Sequence of chain 1.A:
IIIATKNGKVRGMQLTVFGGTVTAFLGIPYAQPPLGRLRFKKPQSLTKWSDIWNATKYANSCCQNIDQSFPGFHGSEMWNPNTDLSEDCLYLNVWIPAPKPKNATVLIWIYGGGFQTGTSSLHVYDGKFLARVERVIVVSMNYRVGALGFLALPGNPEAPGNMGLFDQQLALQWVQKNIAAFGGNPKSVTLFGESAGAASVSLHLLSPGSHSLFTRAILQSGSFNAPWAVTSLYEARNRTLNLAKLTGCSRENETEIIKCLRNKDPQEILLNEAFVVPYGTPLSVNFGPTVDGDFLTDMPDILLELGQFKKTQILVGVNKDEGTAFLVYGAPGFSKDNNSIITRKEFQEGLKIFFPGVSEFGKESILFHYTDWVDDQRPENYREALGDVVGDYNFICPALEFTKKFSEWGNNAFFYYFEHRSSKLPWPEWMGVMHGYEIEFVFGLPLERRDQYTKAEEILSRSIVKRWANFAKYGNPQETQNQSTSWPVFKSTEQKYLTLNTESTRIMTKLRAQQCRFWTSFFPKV

Binding-site contacts:
Ligand atom O5 contacts residue ASN85 of chain 1.A at 2.4 Å (h-bond).
Ligand atom C5 contacts residue ASN85 of chain 1.A at 3.7 Å.
Ligand atom C8 contacts residue ASN85 of chain 1.A at 4.5 Å.
Ligand atom C1 contacts residue ARG42 of chain 1.A at 3.9 Å.
Ligand atom O7 contacts residue ASN85 of chain 1.A at 3.2 Å (h-bond).
Ligand atom O5 contacts residue ARG42 of chain 1.A at 3.6 Å (salt-bridge).
Ligand atom C6 contacts residue ARG42 of chain 1.A at 3.8 Å.
Ligand atom C2 contacts residue ASN85 of chain 1.A at 2.5 Å.
Ligand atom C4 contacts residue ASN85 of chain 1.A at 4.2 Å.
Ligand atom C7 contacts residue ASN85 of chain 1.A at 3.3 Å.
Ligand atom C1 contacts residue ASN85 of chain 1.A at 1.4 Å.
Ligand atom N2 contacts residue ASN85 of chain 1.A at 3.0 Å (h-bond).
Ligand atom C5 contacts residue ARG42 of chain 1.A at 3.6 Å.
Ligand atom C3 contacts residue ASN85 of chain 1.A at 3.9 Å.

This protein binds this small molecule.
Small molecule (SMILES): CC(=O)N[C@H]1CO[C@H](CO[C@@H]2O[C@@H](C)[C@@H](O)[C@@H](O)[C@@H]2O)[C@@H](O)[C@@H]1O